Sequence of chain 1.A:
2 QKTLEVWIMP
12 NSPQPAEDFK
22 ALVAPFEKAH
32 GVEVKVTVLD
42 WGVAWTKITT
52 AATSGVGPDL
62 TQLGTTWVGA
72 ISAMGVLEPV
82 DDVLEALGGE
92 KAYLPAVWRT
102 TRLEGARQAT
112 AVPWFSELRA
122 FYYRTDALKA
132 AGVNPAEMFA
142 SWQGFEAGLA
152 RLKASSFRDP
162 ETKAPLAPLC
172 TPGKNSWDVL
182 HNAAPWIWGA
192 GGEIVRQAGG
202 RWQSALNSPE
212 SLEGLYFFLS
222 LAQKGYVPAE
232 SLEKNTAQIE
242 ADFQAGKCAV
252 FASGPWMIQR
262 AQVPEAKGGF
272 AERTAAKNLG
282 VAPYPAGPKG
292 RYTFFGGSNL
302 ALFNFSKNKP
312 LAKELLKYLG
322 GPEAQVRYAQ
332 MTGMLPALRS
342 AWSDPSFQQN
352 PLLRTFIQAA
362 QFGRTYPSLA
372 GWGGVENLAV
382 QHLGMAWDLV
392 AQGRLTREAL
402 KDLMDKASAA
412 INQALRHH

Binding-site contacts:
Ligand atom C4 contacts residue GLY65 of chain 1.A at 3.9 Å.
Ligand atom C3 contacts residue THR66 of chain 1.A at 3.8 Å.
Ligand atom O4 contacts residue GLY65 of chain 1.A at 3.1 Å.
Ligand atom O6 contacts residue THR67 of chain 1.A at 3.5 Å (h-bond).
Ligand atom O6 contacts residue GLU377 of chain 1.A at 2.6 Å (salt-bridge).
Ligand atom O3 contacts residue THR67 of chain 1.A at 3.8 Å.
Ligand atom O3 contacts residue TRP178 of chain 1.A at 3.3 Å.
Ligand atom O3 contacts residue THR66 of chain 1.A at 2.6 Å (h-bond).
Ligand atom O3 contacts residue GLY297 of chain 1.A at 3.4 Å.
Ligand atom O5 contacts residue TRP42 of chain 1.A at 3.7 Å.
Ligand atom C6 contacts residue THR67 of chain 1.A at 3.8 Å.
Ligand atom O2 contacts residue GLU118 of chain 1.A at 2.8 Å (salt-bridge).
Ligand atom C3 contacts residue GLY298 of chain 1.A at 3.1 Å.
Ligand atom C6 contacts residue GLU118 of chain 1.A at 3.6 Å.
Ligand atom O4 contacts residue THR66 of chain 1.A at 3.4 Å (h-bond).
Ligand atom O5 contacts residue HIS182 of chain 1.A at 3.7 Å.
Ligand atom O6 contacts residue TRP178 of chain 1.A at 3.4 Å.
Ligand atom O6 contacts residue TRP42 of chain 1.A at 3.4 Å (h-bond).
Ligand atom C2 contacts residue ASP179 of chain 1.A at 3.6 Å.
Ligand atom O4 contacts residue ARG120 of chain 1.A at 3.2 Å (salt-bridge).
Ligand atom O2 contacts residue GLY298 of chain 1.A at 2.9 Å (h-bond).
Ligand atom C6 contacts residue TRP68 of chain 1.A at 3.8 Å (hydrophobic).
Ligand atom C2 contacts residue GLU118 of chain 1.A at 3.5 Å.
Ligand atom O1 contacts residue THR237 of chain 1.A at 3.8 Å.
Ligand atom O4 contacts residue THR67 of chain 1.A at 2.5 Å (h-bond).
Ligand atom O6 contacts residue HIS182 of chain 1.A at 2.7 Å (h-bond).
Ligand atom C1 contacts residue TRP42 of chain 1.A at 3.5 Å (hydrophobic).
Ligand atom C4 contacts residue THR67 of chain 1.A at 3.3 Å.
Ligand atom O4 contacts residue GLU118 of chain 1.A at 3.5 Å (salt-bridge).
Ligand atom O3 contacts residue PHE295 of chain 1.A at 3.6 Å.
Ligand atom C6 contacts residue TRP257 of chain 1.A at 3.9 Å (hydrophobic).
Ligand atom C3 contacts residue ASP179 of chain 1.A at 3.5 Å.
Ligand atom O2 contacts residue ASP179 of chain 1.A at 2.5 Å (salt-bridge).
Ligand atom C2 contacts residue TRP42 of chain 1.A at 3.6 Å (hydrophobic).
Ligand atom C6 contacts residue GLU377 of chain 1.A at 3.5 Å.
Ligand atom C2 contacts residue GLY298 of chain 1.A at 3.8 Å.
Ligand atom C5 contacts residue TRP42 of chain 1.A at 3.8 Å (hydrophobic).
Ligand atom C6 contacts residue TRP178 of chain 1.A at 3.8 Å (hydrophobic).
Ligand atom O1 contacts residue ASP179 of chain 1.A at 3.8 Å.
Ligand atom O3 contacts residue GLY298 of chain 1.A at 3.1 Å (h-bond).

This small molecule binds to this protein.
Small molecule (SMILES): OC[C@H]1O[C@@H](O[C@H]2[C@H](O)[C@@H](O)[C@@H](O)O[C@@H]2CO)[C@H](O)[C@@H](O)[C@@H]1O